Binding-site contacts:
Ligand atom C7 contacts residue TYR13 of chain 2.A at 4.5 Å (hydrophobic).
Ligand atom C2 contacts residue ASN215 of chain 2.A at 2.6 Å.
Ligand atom O7 contacts residue ASN215 of chain 2.A at 4.4 Å.
Ligand atom C8 contacts residue TYR13 of chain 2.A at 3.8 Å (hydrophobic).
Ligand atom C5 contacts residue ASN215 of chain 2.A at 3.6 Å.
Ligand atom C1 contacts residue ASN215 of chain 2.A at 1.4 Å.
Ligand atom C7 contacts residue ASN215 of chain 2.A at 3.5 Å.
Ligand atom C4 contacts residue ASN215 of chain 2.A at 4.3 Å.
Ligand atom O7 contacts residue PRO14 of chain 2.A at 3.7 Å.
Ligand atom O5 contacts residue ASN215 of chain 2.A at 2.4 Å (h-bond).
Ligand atom N2 contacts residue PRO14 of chain 2.A at 2.9 Å (h-bond).
Ligand atom O5 contacts residue TYR13 of chain 2.A at 4.1 Å.
Ligand atom C5 contacts residue TYR13 of chain 2.A at 3.7 Å (hydrophobic).
Ligand atom C1 contacts residue TYR13 of chain 2.A at 4.3 Å (hydrophobic).
Ligand atom C6 contacts residue TYR13 of chain 2.A at 3.5 Å (hydrophobic).
Ligand atom C7 contacts residue PRO14 of chain 2.A at 3.7 Å (hydrophobic).
Ligand atom C2 contacts residue PRO14 of chain 2.A at 3.8 Å (hydrophobic).
Ligand atom C1 contacts residue PRO14 of chain 2.A at 3.8 Å (hydrophobic).
Ligand atom C3 contacts residue PRO14 of chain 2.A at 4.1 Å (hydrophobic).
Ligand atom N2 contacts residue ARG15 of chain 2.A at 4.1 Å.
Ligand atom O7 contacts residue TYR13 of chain 2.A at 4.3 Å.
Ligand atom C3 contacts residue ASN215 of chain 2.A at 3.9 Å.
Ligand atom O7 contacts residue ARG15 of chain 2.A at 4.0 Å.
Ligand atom O7 contacts residue LEU16 of chain 2.A at 3.9 Å.
Ligand atom C8 contacts residue ASN215 of chain 2.A at 3.5 Å.
Ligand atom N2 contacts residue ASN215 of chain 2.A at 3.0 Å (h-bond).

Sequence of chain 2.A:
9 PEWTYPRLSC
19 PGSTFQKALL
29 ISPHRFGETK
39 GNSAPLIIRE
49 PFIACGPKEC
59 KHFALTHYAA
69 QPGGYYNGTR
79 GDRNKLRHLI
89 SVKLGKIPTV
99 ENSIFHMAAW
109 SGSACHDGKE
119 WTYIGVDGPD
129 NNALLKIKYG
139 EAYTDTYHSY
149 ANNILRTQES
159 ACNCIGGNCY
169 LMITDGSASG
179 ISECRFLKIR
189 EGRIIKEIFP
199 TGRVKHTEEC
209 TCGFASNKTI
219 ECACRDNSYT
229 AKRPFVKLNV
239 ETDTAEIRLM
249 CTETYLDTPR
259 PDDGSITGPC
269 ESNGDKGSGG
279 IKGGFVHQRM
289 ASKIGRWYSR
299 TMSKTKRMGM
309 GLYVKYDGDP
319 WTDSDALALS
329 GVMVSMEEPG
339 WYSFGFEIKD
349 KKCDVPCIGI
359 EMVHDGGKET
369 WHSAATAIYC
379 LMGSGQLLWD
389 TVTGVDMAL

The small molecule below binds the protein below.
Small molecule (SMILES): CC(=O)N[C@H]1[C@H](O[C@H]2[C@H](O)[C@@H](NC(C)=O)CO[C@@H]2CO)O[C@H](CO)[C@@H](O)[C@@H]1O